Binding-site contacts:
Ligand atom CB contacts residue GLU171 of chain 1.A at 3.2 Å.
Ligand atom C contacts residue TYR177 of chain 1.A at 3.8 Å (hydrophobic).
Ligand atom C contacts residue GLU171 of chain 1.A at 3.8 Å.
Ligand atom NH1 contacts residue TYR177 of chain 1.A at 3.9 Å.
Ligand atom CM1 contacts residue ASN292 of chain 1.A at 3.6 Å.
Ligand atom C contacts residue VAL315 of chain 1.A at 3.7 Å (hydrophobic).
Ligand atom O contacts residue VAL315 of chain 1.A at 3.5 Å.
Ligand atom CB contacts residue ASP313 of chain 1.A at 3.8 Å.
Ligand atom N contacts residue ASP313 of chain 1.A at 3.6 Å.
Ligand atom C contacts residue ASP137 of chain 1.A at 3.4 Å.
Ligand atom CE contacts residue TYR179 of chain 1.A at 3.4 Å (hydrophobic).
Ligand atom CB contacts residue ASP193 of chain 1.A at 3.9 Å.
Ligand atom CM2 contacts residue TYR179 of chain 1.A at 3.3 Å (hydrophobic).
Ligand atom CM3 contacts residue SER290 of chain 1.A at 3.0 Å.
Ligand atom CM1 contacts residue GLU192 of chain 1.A at 3.3 Å.
Ligand atom CA contacts residue ASP193 of chain 1.A at 3.9 Å.
Ligand atom CM2 contacts residue GLY172 of chain 1.A at 3.2 Å.
Ligand atom CM2 contacts residue TYR177 of chain 1.A at 3.8 Å (hydrophobic).
Ligand atom NZ contacts residue GLY172 of chain 1.A at 3.8 Å.
Ligand atom CB contacts residue TYR177 of chain 1.A at 3.8 Å (hydrophobic).
Ligand atom O contacts residue TYR177 of chain 1.A at 2.7 Å (h-bond).
Ligand atom N contacts residue MET314 of chain 1.A at 3.8 Å.
Ligand atom NZ contacts residue TYR179 of chain 1.A at 3.5 Å (h-bond).
Ligand atom CM3 contacts residue AKG1 of chain 1.G at 3.7 Å.
Ligand atom CM3 contacts residue TYR179 of chain 1.A at 3.2 Å (hydrophobic).
Ligand atom O contacts residue LYS243 of chain 1.A at 3.1 Å (salt-bridge).
Ligand atom NZ contacts residue SER290 of chain 1.A at 3.6 Å (h-bond).
Ligand atom CM2 contacts residue SER290 of chain 1.A at 3.1 Å.
Ligand atom O contacts residue ILE170 of chain 1.A at 3.9 Å.
Ligand atom N contacts residue GLU171 of chain 1.A at 2.9 Å (salt-bridge).
Ligand atom CB contacts residue VAL173 of chain 1.A at 3.8 Å (hydrophobic).
Ligand atom NH1 contacts residue ASP137 of chain 1.A at 3.6 Å.
Ligand atom CA contacts residue GLU171 of chain 1.A at 3.6 Å.
Ligand atom CM1 contacts residue GLY172 of chain 1.A at 3.6 Å.
Ligand atom CG contacts residue TYR177 of chain 1.A at 3.9 Å (hydrophobic).
Ligand atom CA contacts residue ASP137 of chain 1.A at 3.3 Å.
Ligand atom CA contacts residue GLU171 of chain 1.A at 3.8 Å.
Ligand atom CD contacts residue TYR177 of chain 1.A at 3.9 Å (hydrophobic).
Ligand atom CM1 contacts residue THR291 of chain 1.A at 3.8 Å.
Ligand atom CD contacts residue GLY172 of chain 1.A at 3.3 Å.

The protein below binds the small molecule below.
Small molecule (SMILES): C[C@H](N)C(=O)N[C@@H](CCCN=C(N)N)C(=O)N[C@@H](CCCC[N+](C)(C)C)C(=O)N[C@H](C=O)CO

Sequence of chain 1.A:
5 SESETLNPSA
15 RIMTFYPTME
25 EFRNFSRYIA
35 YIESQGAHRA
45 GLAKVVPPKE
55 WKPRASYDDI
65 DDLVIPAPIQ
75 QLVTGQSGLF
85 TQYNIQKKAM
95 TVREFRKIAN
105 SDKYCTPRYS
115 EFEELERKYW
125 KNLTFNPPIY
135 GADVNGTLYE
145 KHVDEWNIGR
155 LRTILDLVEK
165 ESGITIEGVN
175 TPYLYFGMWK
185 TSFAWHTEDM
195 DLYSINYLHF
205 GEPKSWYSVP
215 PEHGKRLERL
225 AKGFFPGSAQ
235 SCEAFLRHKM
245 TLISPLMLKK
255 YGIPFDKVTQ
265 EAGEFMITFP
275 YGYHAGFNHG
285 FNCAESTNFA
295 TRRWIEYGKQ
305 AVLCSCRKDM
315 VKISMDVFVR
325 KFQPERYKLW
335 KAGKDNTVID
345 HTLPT